Binding-site contacts:
Ligand atom CB contacts residue ARG49 of chain 6.A at 3.5 Å.
Ligand atom O contacts residue ILE39 of chain 6.A at 3.6 Å.
Ligand atom NE contacts residue ASP53 of chain 6.A at 3.7 Å.
Ligand atom CA contacts residue ARG50 of chain 6.A at 3.5 Å.
Ligand atom OG1 contacts residue ASP258 of chain 6.A at 3.3 Å.
Ligand atom C contacts residue ARG49 of chain 6.A at 3.4 Å.
Ligand atom CB contacts residue ASP258 of chain 6.A at 3.7 Å.
Ligand atom CD2 contacts residue ASP258 of chain 6.A at 3.5 Å.
Ligand atom N contacts residue ARG49 of chain 6.A at 3.6 Å.
Ligand atom N contacts residue ASP258 of chain 6.A at 3.0 Å (salt-bridge).
Ligand atom N contacts residue ASP258 of chain 6.A at 2.8 Å (salt-bridge).
Ligand atom NH1 contacts residue THR246 of chain 6.A at 3.0 Å (h-bond).
Ligand atom CD2 contacts residue ARG43 of chain 6.A at 3.7 Å.
Ligand atom O contacts residue ARG49 of chain 6.A at 3.1 Å (salt-bridge).
Ligand atom N contacts residue ILE39 of chain 6.A at 3.7 Å.
Ligand atom CG2 contacts residue MET259 of chain 6.A at 3.7 Å (hydrophobic).
Ligand atom CB contacts residue ARG50 of chain 6.A at 3.7 Å.
Ligand atom CB contacts residue ASP258 of chain 6.A at 3.5 Å.
Ligand atom CD contacts residue ARG50 of chain 6.A at 3.6 Å.
Ligand atom CA contacts residue ASP258 of chain 6.A at 3.7 Å.
Ligand atom O contacts residue ARG43 of chain 6.A at 3.0 Å (salt-bridge).
Ligand atom O contacts residue ARG43 of chain 6.A at 3.1 Å (salt-bridge).
Ligand atom CB contacts residue ILE39 of chain 6.A at 3.6 Å (hydrophobic).
Ligand atom CG2 contacts residue ALA42 of chain 6.A at 3.7 Å (hydrophobic).
Ligand atom NH1 contacts residue ASP228 of chain 6.A at 2.8 Å (salt-bridge).
Ligand atom NH2 contacts residue ARG50 of chain 6.A at 3.3 Å (salt-bridge).
Ligand atom CD contacts residue LEU52 of chain 6.A at 3.5 Å (hydrophobic).
Ligand atom OG1 contacts residue ILE39 of chain 6.A at 3.5 Å.
Ligand atom CA contacts residue ASP258 of chain 6.A at 3.5 Å.
Ligand atom N contacts residue ASP258 of chain 6.A at 2.9 Å (salt-bridge).
Ligand atom OG1 contacts residue MET259 of chain 6.A at 2.8 Å (h-bond).
Ligand atom C contacts residue ILE39 of chain 6.A at 3.6 Å (hydrophobic).
Ligand atom CA contacts residue ASP258 of chain 6.A at 3.7 Å.
Ligand atom C contacts residue ASP258 of chain 6.A at 3.6 Å.
Ligand atom CB contacts residue MET259 of chain 6.A at 3.8 Å (hydrophobic).
Ligand atom N contacts residue ARG49 of chain 6.A at 3.0 Å (salt-bridge).
Ligand atom C contacts residue ASP258 of chain 6.A at 3.7 Å.
Ligand atom CA contacts residue ARG49 of chain 6.A at 3.5 Å.
Ligand atom N contacts residue ARG49 of chain 6.A at 3.6 Å.
Ligand atom O contacts residue ARG50 of chain 6.A at 3.6 Å.

The protein below binds the small molecule below.
Small molecule (SMILES): CC(C)C[C@H](NC(=O)CN)C(=O)N[C@H](C(=O)N[C@H](C(=O)NCC(=O)N[C@@H](CO)C(=O)N[C@@H](CC(C)C)C(=O)N[C@@H](CCCN=C(N)N)C(=O)NCC=O)C(C)C)[C@@H](C)O

Sequence of chain 6.A:
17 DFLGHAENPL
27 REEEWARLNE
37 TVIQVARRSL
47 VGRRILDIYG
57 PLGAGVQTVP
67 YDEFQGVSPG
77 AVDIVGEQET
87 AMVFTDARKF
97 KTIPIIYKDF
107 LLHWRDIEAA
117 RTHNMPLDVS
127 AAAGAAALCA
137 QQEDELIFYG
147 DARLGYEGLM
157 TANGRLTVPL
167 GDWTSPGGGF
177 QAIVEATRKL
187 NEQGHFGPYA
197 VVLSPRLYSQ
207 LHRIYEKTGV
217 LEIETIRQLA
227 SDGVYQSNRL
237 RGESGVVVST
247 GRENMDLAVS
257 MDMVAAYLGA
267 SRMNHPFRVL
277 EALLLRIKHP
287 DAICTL